Binding-site contacts:
Ligand atom OP1 contacts residue PRO276 of chain 23.A at 3.1 Å.
Ligand atom C2' contacts residue TRP60 of chain 23.A at 4.1 Å (hydrophobic).
Ligand atom N1 contacts residue TRP60 of chain 23.A at 3.5 Å.
Ligand atom C1' contacts residue TRP60 of chain 23.A at 3.5 Å (hydrophobic).
Ligand atom O3' contacts residue GLN137 of chain 23.A at 2.1 Å (h-bond).
Ligand atom C4 contacts residue TRP60 of chain 23.A at 3.5 Å (hydrophobic).
Ligand atom O3' contacts residue TRP60 of chain 23.A at 4.4 Å.
Ligand atom N3 contacts residue TRP60 of chain 23.A at 3.0 Å.
Ligand atom O5' contacts residue TRP60 of chain 23.A at 3.8 Å.
Ligand atom C3' contacts residue PRO276 of chain 23.A at 3.2 Å (hydrophobic).
Ligand atom C2 contacts residue TRP60 of chain 23.A at 3.4 Å (hydrophobic).
Ligand atom N9 contacts residue TRP60 of chain 23.A at 3.8 Å.
Ligand atom O5' contacts residue GLN137 of chain 23.A at 4.3 Å.
Ligand atom C5' contacts residue PRO276 of chain 23.A at 3.7 Å (hydrophobic).
Ligand atom OP2 contacts residue PRO276 of chain 23.A at 3.9 Å.
Ligand atom C1' contacts residue GLN137 of chain 23.A at 4.0 Å.
Ligand atom O5' contacts residue PRO276 of chain 23.A at 2.8 Å.
Ligand atom C3' contacts residue GLN137 of chain 23.A at 2.6 Å.
Ligand atom O4' contacts residue TRP60 of chain 23.A at 4.2 Å.
Ligand atom C5 contacts residue TRP60 of chain 23.A at 3.8 Å (hydrophobic).
Ligand atom P contacts residue GLN137 of chain 23.A at 3.5 Å.
Ligand atom OP2 contacts residue TRP60 of chain 23.A at 4.4 Å.
Ligand atom OP2 contacts residue ARG534 of chain 23.A at 3.6 Å.
Ligand atom C4' contacts residue PRO276 of chain 23.A at 3.7 Å (hydrophobic).
Ligand atom N7 contacts residue TRP60 of chain 23.A at 3.9 Å.
Ligand atom N6 contacts residue ASP58 of chain 23.A at 4.3 Å.
Ligand atom OP2 contacts residue GLN137 of chain 23.A at 3.8 Å.
Ligand atom C4' contacts residue GLN137 of chain 23.A at 4.1 Å.
Ligand atom OP1 contacts residue ASN275 of chain 23.A at 4.5 Å.
Ligand atom OP2 contacts residue ASN139 of chain 23.A at 3.3 Å (h-bond).
Ligand atom OP1 contacts residue GLN137 of chain 23.A at 4.4 Å.
Ligand atom C6 contacts residue TRP60 of chain 23.A at 3.4 Å (hydrophobic).
Ligand atom O3' contacts residue PRO276 of chain 23.A at 3.4 Å.
Ligand atom P contacts residue PRO276 of chain 23.A at 3.8 Å.
Ligand atom OP1 contacts residue ASN139 of chain 23.A at 3.1 Å (h-bond).
Ligand atom C2' contacts residue GLN137 of chain 23.A at 2.9 Å.
Ligand atom N6 contacts residue TRP60 of chain 23.A at 3.0 Å.
Ligand atom P contacts residue ASN139 of chain 23.A at 3.7 Å.
Ligand atom N6 contacts residue GLY57 of chain 23.A at 3.7 Å.
Ligand atom C8 contacts residue TRP60 of chain 23.A at 4.4 Å (hydrophobic).

This protein binds this small molecule.
Small molecule (SMILES): N=c1ccn([C@H]2C[C@H](O[P](=O)(O)OC[C@H]3O[C@@H](n4cnc5c(N)ncnc54)C[C@@H]3O[P](=O)(O)OC[C@H]3O[C@@H](n4cnc5c(N)ncnc54)C[C@@H]3O[P](=O)(O)OC[C@H]3O[C@@H](n4cnc5c(N)ncnc54)C[C@@H]3O)[C@@H](COP(=O)=O)O2)c(=O)[nH]1

Sequence of chain 23.A:
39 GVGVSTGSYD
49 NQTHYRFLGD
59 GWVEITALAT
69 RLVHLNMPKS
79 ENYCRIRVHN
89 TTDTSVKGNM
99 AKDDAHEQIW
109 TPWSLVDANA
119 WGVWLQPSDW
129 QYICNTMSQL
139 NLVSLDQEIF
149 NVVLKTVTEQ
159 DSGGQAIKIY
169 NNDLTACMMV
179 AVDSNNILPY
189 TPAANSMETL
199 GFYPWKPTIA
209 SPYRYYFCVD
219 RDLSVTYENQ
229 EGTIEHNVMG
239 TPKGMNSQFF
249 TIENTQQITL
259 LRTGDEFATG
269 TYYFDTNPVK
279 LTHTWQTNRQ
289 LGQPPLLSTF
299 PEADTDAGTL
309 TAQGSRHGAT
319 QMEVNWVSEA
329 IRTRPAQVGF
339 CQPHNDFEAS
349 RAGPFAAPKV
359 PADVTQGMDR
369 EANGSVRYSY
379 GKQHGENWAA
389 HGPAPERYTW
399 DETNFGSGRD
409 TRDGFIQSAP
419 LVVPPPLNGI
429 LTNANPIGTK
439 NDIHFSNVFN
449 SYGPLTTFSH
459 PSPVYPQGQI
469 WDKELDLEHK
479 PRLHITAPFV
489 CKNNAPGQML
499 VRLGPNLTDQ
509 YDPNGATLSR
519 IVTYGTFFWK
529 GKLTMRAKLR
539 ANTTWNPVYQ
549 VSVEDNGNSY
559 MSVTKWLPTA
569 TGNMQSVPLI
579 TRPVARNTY